Binding-site contacts:
Ligand atom O7 contacts residue ASN259 of chain 4.O at 3.2 Å (h-bond).
Ligand atom O5 contacts residue ASN259 of chain 4.O at 2.3 Å (h-bond).
Ligand atom C1 contacts residue ASN259 of chain 4.O at 1.4 Å.
Ligand atom C8 contacts residue ASN259 of chain 4.O at 4.2 Å.
Ligand atom C8 contacts residue LEU257 of chain 4.O at 4.1 Å (hydrophobic).
Ligand atom C6 contacts residue LYS181 of chain 4.N at 3.4 Å.
Ligand atom C5 contacts residue ASN259 of chain 4.O at 3.6 Å.
Ligand atom O3 contacts residue LYS115 of chain 4.N at 3.6 Å (salt-bridge).
Ligand atom C5 contacts residue LYS181 of chain 4.N at 3.4 Å.
Ligand atom O6 contacts residue LYS181 of chain 4.N at 3.4 Å (salt-bridge).
Ligand atom O4 contacts residue LYS181 of chain 4.N at 2.7 Å (salt-bridge).
Ligand atom N2 contacts residue THR116 of chain 4.N at 4.1 Å.
Ligand atom C4 contacts residue LYS181 of chain 4.N at 3.6 Å.
Ligand atom C4 contacts residue ASN259 of chain 4.O at 4.2 Å.
Ligand atom C2 contacts residue ASN259 of chain 4.O at 2.4 Å.
Ligand atom O4 contacts residue PHE118 of chain 4.N at 4.1 Å.
Ligand atom C3 contacts residue LYS115 of chain 4.N at 4.3 Å.
Ligand atom C8 contacts residue ALA258 of chain 4.O at 3.7 Å (hydrophobic).
Ligand atom N2 contacts residue ASN259 of chain 4.O at 2.8 Å (h-bond).
Ligand atom C3 contacts residue ASN259 of chain 4.O at 3.7 Å.
Ligand atom C7 contacts residue ASN259 of chain 4.O at 3.2 Å.
Ligand atom C8 contacts residue THR116 of chain 4.N at 4.3 Å.

Sequence of chain 4.O:
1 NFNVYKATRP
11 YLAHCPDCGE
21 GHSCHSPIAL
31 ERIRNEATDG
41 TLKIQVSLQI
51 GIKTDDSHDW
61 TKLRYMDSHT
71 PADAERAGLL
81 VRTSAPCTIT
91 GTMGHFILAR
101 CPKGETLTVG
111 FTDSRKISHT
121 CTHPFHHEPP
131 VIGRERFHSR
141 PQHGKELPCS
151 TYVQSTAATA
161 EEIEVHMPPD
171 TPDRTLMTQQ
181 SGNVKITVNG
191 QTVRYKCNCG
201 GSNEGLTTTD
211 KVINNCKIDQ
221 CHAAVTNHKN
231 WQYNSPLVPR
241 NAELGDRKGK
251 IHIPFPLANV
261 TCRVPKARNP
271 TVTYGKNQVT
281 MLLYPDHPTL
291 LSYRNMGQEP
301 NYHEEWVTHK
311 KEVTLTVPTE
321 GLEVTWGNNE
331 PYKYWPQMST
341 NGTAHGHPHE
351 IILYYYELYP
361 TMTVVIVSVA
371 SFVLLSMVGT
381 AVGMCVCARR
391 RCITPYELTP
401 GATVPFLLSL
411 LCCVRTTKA

A small-molecule ligand and the protein it binds are described below.
Small molecule (SMILES): CC(=O)N[C@@H]1[C@@H](O)[C@H](O)[C@@H](CO)O[C@H]1O

Sequence of chain 4.N:
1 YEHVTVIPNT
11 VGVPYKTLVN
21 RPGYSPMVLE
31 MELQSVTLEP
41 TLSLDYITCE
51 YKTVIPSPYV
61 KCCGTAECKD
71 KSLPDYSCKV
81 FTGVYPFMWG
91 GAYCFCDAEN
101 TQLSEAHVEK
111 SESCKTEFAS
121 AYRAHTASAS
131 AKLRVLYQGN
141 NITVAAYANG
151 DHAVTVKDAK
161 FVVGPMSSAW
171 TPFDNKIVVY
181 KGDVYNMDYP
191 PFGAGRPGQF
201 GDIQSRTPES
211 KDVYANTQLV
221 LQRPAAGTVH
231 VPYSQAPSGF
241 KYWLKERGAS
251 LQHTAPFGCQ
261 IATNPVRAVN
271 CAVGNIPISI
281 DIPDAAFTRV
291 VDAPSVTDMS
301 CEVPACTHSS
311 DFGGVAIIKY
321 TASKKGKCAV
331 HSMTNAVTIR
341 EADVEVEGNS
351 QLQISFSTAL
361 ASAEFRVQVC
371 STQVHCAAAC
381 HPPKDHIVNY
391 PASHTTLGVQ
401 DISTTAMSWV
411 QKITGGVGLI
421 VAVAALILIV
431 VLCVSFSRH